Binding-site contacts:
Ligand atom C2 contacts residue GLN446 of chain 1.E at 3.5 Å.
Ligand atom O3P contacts residue GLY392 of chain 1.E at 2.8 Å (h-bond).
Ligand atom N3 contacts residue NAD1 of chain 1.R at 3.3 Å.
Ligand atom N7 contacts residue MET419 of chain 1.E at 2.9 Å (h-bond).
Ligand atom C4 contacts residue NAD1 of chain 1.R at 3.5 Å.
Ligand atom P contacts residue TYR416 of chain 1.E at 3.6 Å.
Ligand atom C2 contacts residue CYS336 of chain 1.E at 1.8 Å (hydrophobic).
Ligand atom O3P contacts residue SER393 of chain 1.E at 3.3 Å (h-bond).
Ligand atom C6 contacts residue GLY420 of chain 1.E at 3.6 Å.
Ligand atom O2P contacts residue TYR416 of chain 1.E at 2.4 Å (h-bond).
Ligand atom C5 contacts residue NAD1 of chain 1.R at 3.6 Å.
Ligand atom N1 contacts residue NAD1 of chain 1.R at 3.4 Å.
Ligand atom O3' contacts residue ASP369 of chain 1.E at 2.6 Å (salt-bridge).
Ligand atom O6 contacts residue GLY420 of chain 1.E at 2.6 Å (h-bond).
Ligand atom N3 contacts residue CYS336 of chain 1.E at 2.6 Å (h-bond).
Ligand atom C6 contacts residue NAD1 of chain 1.R at 3.6 Å.
Ligand atom O3' contacts residue ARG327 of chain 1.E at 3.2 Å (salt-bridge).
Ligand atom O1P contacts residue SER334 of chain 1.E at 3.0 Å (h-bond).
Ligand atom O1P contacts residue GLY371 of chain 1.E at 3.0 Å (h-bond).
Ligand atom C5 contacts residue ILE335 of chain 1.E at 3.4 Å (hydrophobic).
Ligand atom O3' contacts residue SER73 of chain 1.E at 2.6 Å (h-bond).
Ligand atom C2' contacts residue ARG327 of chain 1.E at 3.4 Å.
Ligand atom O5' contacts residue GLY333 of chain 1.E at 3.5 Å.
Ligand atom C3' contacts residue ASP369 of chain 1.E at 3.5 Å.
Ligand atom N1 contacts residue GLN446 of chain 1.E at 2.8 Å (h-bond).
Ligand atom O2' contacts residue ASP369 of chain 1.E at 2.5 Å (salt-bridge).
Ligand atom O2' contacts residue ARG327 of chain 1.E at 3.2 Å (salt-bridge).
Ligand atom O6 contacts residue GLY447 of chain 1.E at 3.4 Å.
Ligand atom N1 contacts residue CYS336 of chain 1.E at 2.9 Å (h-bond).
Ligand atom O1P contacts residue GLY333 of chain 1.E at 3.4 Å.
Ligand atom C2 contacts residue NAD1 of chain 1.R at 3.3 Å.
Ligand atom O2P contacts residue SER393 of chain 1.E at 2.8 Å (h-bond).
Ligand atom C4 contacts residue ILE335 of chain 1.E at 3.4 Å (hydrophobic).
Ligand atom O2' contacts residue NAD1 of chain 1.R at 3.6 Å (h-bond).
Ligand atom O6 contacts residue GLY418 of chain 1.E at 3.5 Å.
Ligand atom P contacts residue SER334 of chain 1.E at 3.4 Å.
Ligand atom C3' contacts residue SER73 of chain 1.E at 3.3 Å.
Ligand atom O6 contacts residue MET419 of chain 1.E at 3.3 Å (h-bond).
Ligand atom C4' contacts residue ASP369 of chain 1.E at 3.6 Å.
Ligand atom O2P contacts residue SER334 of chain 1.E at 2.5 Å (h-bond).

This protein binds this small molecule.
Small molecule (SMILES): O=c1[nH]cnc2c1ncn2[C@@H]1O[C@H](COP(=O)(O)O)[C@@H](O)[C@H]1O

Sequence of chain 1.E:
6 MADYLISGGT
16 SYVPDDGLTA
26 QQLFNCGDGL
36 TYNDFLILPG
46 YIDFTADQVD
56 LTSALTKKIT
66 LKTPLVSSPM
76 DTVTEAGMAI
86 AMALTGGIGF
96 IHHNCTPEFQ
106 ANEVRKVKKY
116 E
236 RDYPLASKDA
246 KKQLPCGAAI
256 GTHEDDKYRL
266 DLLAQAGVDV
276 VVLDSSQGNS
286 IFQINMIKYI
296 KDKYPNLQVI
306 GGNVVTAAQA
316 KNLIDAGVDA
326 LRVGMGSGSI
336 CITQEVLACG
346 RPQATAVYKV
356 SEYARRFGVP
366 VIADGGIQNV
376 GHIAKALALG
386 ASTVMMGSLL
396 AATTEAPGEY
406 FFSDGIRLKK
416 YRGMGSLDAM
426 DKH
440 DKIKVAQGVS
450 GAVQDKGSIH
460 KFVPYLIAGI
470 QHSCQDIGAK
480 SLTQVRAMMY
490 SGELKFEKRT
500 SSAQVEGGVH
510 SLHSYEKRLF